This protein binds this small molecule.
Small molecule (SMILES): CC(=O)N[C@@H]1[C@@H](O)[C@H](O)[C@@H](CO)O[C@H]1O

Binding-site contacts:
Ligand atom O7 contacts residue TRP103 of chain 1.F at 4.1 Å.
Ligand atom C3 contacts residue ASN100 of chain 1.F at 3.8 Å.
Ligand atom C6 contacts residue SER102 of chain 1.F at 4.2 Å.
Ligand atom C8 contacts residue ASN100 of chain 1.F at 4.3 Å.
Ligand atom N2 contacts residue ASN100 of chain 1.F at 2.8 Å (h-bond).
Ligand atom O5 contacts residue ASN100 of chain 1.F at 2.4 Å (h-bond).
Ligand atom C1 contacts residue SER102 of chain 1.F at 3.5 Å.
Ligand atom C1 contacts residue ASN100 of chain 1.F at 1.4 Å.
Ligand atom C7 contacts residue ASN100 of chain 1.F at 3.2 Å.
Ligand atom O5 contacts residue SER102 of chain 1.F at 3.0 Å (h-bond).
Ligand atom C5 contacts residue SER102 of chain 1.F at 4.0 Å.
Ligand atom C5 contacts residue ASN100 of chain 1.F at 3.7 Å.
Ligand atom C4 contacts residue ASN100 of chain 1.F at 4.2 Å.
Ligand atom O7 contacts residue ASN100 of chain 1.F at 3.2 Å (h-bond).
Ligand atom C2 contacts residue ASN100 of chain 1.F at 2.4 Å.

Sequence of chain 1.F:
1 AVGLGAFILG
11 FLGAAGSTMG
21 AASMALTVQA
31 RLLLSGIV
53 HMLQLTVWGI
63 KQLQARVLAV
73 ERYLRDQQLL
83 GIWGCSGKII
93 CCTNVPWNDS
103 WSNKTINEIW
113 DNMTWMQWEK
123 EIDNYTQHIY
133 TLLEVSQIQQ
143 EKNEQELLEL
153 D